Sequence of chain 1.C:
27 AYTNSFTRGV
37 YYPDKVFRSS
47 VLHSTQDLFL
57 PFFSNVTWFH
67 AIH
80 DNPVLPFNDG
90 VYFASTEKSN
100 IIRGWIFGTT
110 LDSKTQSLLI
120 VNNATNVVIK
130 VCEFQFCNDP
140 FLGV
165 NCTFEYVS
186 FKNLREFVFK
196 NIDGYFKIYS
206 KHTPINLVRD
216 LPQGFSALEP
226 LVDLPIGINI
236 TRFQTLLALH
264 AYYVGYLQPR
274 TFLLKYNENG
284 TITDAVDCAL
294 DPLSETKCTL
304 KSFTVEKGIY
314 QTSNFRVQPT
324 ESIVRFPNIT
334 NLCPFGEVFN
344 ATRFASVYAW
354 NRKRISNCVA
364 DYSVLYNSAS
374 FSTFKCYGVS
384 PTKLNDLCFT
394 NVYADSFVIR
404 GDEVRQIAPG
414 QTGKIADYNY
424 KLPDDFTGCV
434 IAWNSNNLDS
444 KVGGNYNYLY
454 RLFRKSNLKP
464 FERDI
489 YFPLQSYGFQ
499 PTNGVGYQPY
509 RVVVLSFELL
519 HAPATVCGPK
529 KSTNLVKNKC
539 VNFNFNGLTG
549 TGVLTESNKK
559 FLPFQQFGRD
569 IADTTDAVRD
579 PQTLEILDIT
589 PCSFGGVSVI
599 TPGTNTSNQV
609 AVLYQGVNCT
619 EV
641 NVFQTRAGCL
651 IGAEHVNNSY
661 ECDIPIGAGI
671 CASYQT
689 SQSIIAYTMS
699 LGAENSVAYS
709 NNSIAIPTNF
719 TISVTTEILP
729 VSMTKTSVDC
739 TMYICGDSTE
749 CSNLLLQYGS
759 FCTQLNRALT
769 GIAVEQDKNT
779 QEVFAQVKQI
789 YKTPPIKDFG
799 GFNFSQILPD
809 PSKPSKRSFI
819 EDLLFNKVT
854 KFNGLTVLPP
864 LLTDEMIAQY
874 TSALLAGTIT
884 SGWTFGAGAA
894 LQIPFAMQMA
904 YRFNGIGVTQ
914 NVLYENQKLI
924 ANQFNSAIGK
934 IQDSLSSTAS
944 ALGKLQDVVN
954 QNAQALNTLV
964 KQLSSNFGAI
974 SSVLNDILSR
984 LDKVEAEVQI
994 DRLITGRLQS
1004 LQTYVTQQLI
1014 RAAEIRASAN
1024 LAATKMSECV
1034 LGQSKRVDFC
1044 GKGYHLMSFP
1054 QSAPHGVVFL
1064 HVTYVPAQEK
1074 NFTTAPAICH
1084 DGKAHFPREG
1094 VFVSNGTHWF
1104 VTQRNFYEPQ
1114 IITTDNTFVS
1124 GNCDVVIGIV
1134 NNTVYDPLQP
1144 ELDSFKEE

Binding-site contacts:
Ligand atom O6 contacts residue SER803 of chain 1.C at 4.1 Å.
Ligand atom C5 contacts residue ASN801 of chain 1.C at 3.6 Å.
Ligand atom O5 contacts residue GLN804 of chain 1.C at 4.2 Å.
Ligand atom C1 contacts residue ASN801 of chain 1.C at 1.4 Å.
Ligand atom C8 contacts residue ASN801 of chain 1.C at 4.5 Å.
Ligand atom O6 contacts residue GLN804 of chain 1.C at 2.9 Å (h-bond).
Ligand atom C3 contacts residue ASN801 of chain 1.C at 3.8 Å.
Ligand atom C5 contacts residue GLN804 of chain 1.C at 3.9 Å.
Ligand atom C6 contacts residue SER803 of chain 1.C at 4.5 Å.
Ligand atom C5 contacts residue SER803 of chain 1.C at 3.7 Å.
Ligand atom O5 contacts residue ASN801 of chain 1.C at 2.3 Å (h-bond).
Ligand atom C2 contacts residue ASN801 of chain 1.C at 2.5 Å.
Ligand atom N2 contacts residue ASN801 of chain 1.C at 2.9 Å (h-bond).
Ligand atom C6 contacts residue GLN804 of chain 1.C at 3.9 Å.
Ligand atom C7 contacts residue ASN801 of chain 1.C at 3.3 Å.
Ligand atom O5 contacts residue SER803 of chain 1.C at 3.6 Å (h-bond).
Ligand atom C1 contacts residue SER803 of chain 1.C at 3.4 Å.
Ligand atom C4 contacts residue ASN801 of chain 1.C at 4.2 Å.
Ligand atom O7 contacts residue ASN801 of chain 1.C at 3.4 Å (h-bond).

A small-molecule ligand and the protein it binds are described below.
Small molecule (SMILES): CC(=O)N[C@H]1[C@H](O[C@H]2[C@H](O)[C@@H](NC(C)=O)CO[C@@H]2CO)O[C@H](CO)[C@@H](O)[C@@H]1O